Sequence of chain 1.A:
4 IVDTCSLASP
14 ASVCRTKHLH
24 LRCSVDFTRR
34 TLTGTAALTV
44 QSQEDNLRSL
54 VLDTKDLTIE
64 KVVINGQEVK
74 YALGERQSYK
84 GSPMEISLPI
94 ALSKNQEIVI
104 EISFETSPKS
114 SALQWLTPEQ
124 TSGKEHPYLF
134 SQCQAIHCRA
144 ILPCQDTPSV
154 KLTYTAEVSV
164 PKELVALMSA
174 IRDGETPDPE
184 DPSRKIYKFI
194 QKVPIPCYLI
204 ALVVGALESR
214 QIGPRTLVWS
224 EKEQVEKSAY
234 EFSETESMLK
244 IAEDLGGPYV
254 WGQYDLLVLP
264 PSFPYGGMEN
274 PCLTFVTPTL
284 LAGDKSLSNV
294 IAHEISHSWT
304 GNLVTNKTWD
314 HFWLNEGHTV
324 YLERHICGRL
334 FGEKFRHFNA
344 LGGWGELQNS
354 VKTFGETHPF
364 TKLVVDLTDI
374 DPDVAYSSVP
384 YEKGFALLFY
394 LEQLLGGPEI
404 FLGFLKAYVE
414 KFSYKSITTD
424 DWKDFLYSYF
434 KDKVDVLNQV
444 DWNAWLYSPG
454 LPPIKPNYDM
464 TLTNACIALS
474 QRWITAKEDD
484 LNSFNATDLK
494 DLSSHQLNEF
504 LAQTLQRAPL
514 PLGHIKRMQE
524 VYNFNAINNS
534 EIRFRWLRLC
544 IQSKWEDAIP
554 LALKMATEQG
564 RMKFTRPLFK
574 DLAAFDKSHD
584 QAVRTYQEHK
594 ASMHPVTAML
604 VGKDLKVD

Binding-site contacts:
Ligand atom N13 contacts residue GLN137 of chain 1.A at 3.2 Å (h-bond).
Ligand atom C8 contacts residue PRO375 of chain 1.A at 3.6 Å (hydrophobic).
Ligand atom C19 contacts residue ZN1 of chain 1.B at 2.7 Å.
Ligand atom C19 contacts residue TYR384 of chain 1.A at 3.5 Å (hydrophobic).
Ligand atom O20 contacts residue HIS296 of chain 1.A at 3.3 Å (h-bond).
Ligand atom C4 contacts residue TYR379 of chain 1.A at 3.2 Å (hydrophobic).
Ligand atom C15 contacts residue TYR379 of chain 1.A at 2.9 Å (hydrophobic).
Ligand atom C11 contacts residue TYR379 of chain 1.A at 3.7 Å (hydrophobic).
Ligand atom C1 contacts residue PHE315 of chain 1.A at 3.3 Å (hydrophobic).
Ligand atom O21 contacts residue HIS296 of chain 1.A at 3.4 Å.
Ligand atom C12 contacts residue TYR268 of chain 1.A at 3.5 Å (hydrophobic).
Ligand atom C2 contacts residue GLN137 of chain 1.A at 3.3 Å.
Ligand atom C7 contacts residue PRO375 of chain 1.A at 2.7 Å (hydrophobic).
Ligand atom C5 contacts residue PRO375 of chain 1.A at 3.7 Å (hydrophobic).
Ligand atom O21 contacts residue GLU272 of chain 1.A at 3.3 Å (salt-bridge).
Ligand atom O10 contacts residue TYR268 of chain 1.A at 3.6 Å (h-bond).
Ligand atom C14 contacts residue TYR379 of chain 1.A at 3.1 Å (hydrophobic).
Ligand atom C18 contacts residue GLN137 of chain 1.A at 3.4 Å.
Ligand atom C11 contacts residue GLN137 of chain 1.A at 3.6 Å.
Ligand atom C18 contacts residue MET271 of chain 1.A at 3.0 Å (hydrophobic).
Ligand atom C16 contacts residue GLY270 of chain 1.A at 3.1 Å.
Ligand atom O20 contacts residue TYR384 of chain 1.A at 2.6 Å (h-bond).
Ligand atom C17 contacts residue GLY270 of chain 1.A at 2.1 Å.
Ligand atom C19 contacts residue HIS296 of chain 1.A at 3.7 Å.
Ligand atom O20 contacts residue GLU319 of chain 1.A at 3.1 Å (salt-bridge).
Ligand atom C14 contacts residue TYR384 of chain 1.A at 2.9 Å (hydrophobic).
Ligand atom C1 contacts residue TRP312 of chain 1.A at 3.6 Å (hydrophobic).
Ligand atom C7 contacts residue TYR379 of chain 1.A at 3.5 Å (hydrophobic).
Ligand atom O10 contacts residue GLN137 of chain 1.A at 3.5 Å (h-bond).
Ligand atom C15 contacts residue TYR384 of chain 1.A at 2.9 Å (hydrophobic).
Ligand atom C12 contacts residue GLN137 of chain 1.A at 3.2 Å.
Ligand atom O21 contacts residue HIS300 of chain 1.A at 3.5 Å (h-bond).
Ligand atom C18 contacts residue GLY270 of chain 1.A at 3.3 Å.
Ligand atom C5 contacts residue TYR379 of chain 1.A at 3.6 Å (hydrophobic).
Ligand atom O21 contacts residue GLU297 of chain 1.A at 2.7 Å (salt-bridge).
Ligand atom O21 contacts residue ZN1 of chain 1.B at 2.7 Å.
Ligand atom C11 contacts residue TYR268 of chain 1.A at 3.4 Å (hydrophobic).
Ligand atom O20 contacts residue ZN1 of chain 1.B at 2.0 Å.
Ligand atom C1 contacts residue ALA138 of chain 1.A at 3.5 Å (hydrophobic).
Ligand atom C19 contacts residue GLU297 of chain 1.A at 3.6 Å.

This protein binds this small molecule.
Small molecule (SMILES): O=C(O)C1CCN(CCOc2ccc3[nH]ccc3c2)CC1